Sequence of chain 1.AC:
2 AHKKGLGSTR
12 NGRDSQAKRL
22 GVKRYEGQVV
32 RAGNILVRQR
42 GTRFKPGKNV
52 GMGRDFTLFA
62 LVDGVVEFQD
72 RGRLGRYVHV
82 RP

A protein and the small-molecule ligand that binds it are described below.
Small molecule (SMILES): COc1ccc(C[C@H](N)C(=O)N[C@H]2[C@@H](O)[C@H](n3cnc4c(N(C)C)ncnc43)O[C@@H]2CO[P](=O)(O)O[C@H]2[C@@H](O)[C@H](n3ccc(N)nc3=O)O[C@@H]2CO[P](=O)(O)O[C@H]2[C@@H](O)[C@H](n3ccc(N)nc3=O)O[C@@H]2CO)cc1

Binding-site contacts:
Ligand atom O2 contacts residue MG1 of chain 1.ZAA at 2.1 Å.
Ligand atom OP1 contacts residue HIS3 of chain 1.AC at 3.3 Å.
Ligand atom N3 contacts residue MG1 of chain 1.ZAA at 3.3 Å.
Ligand atom C2 contacts residue MG1 of chain 1.ZAA at 3.0 Å.
Ligand atom OP1 contacts residue ALA2 of chain 1.AC at 3.6 Å.
Ligand atom N1 contacts residue MG1 of chain 1.ZAA at 4.3 Å.